Binding-site contacts:
Ligand atom O6 contacts residue LYS222 of chain 1.A at 2.4 Å (salt-bridge).
Ligand atom O6 contacts residue GLY348 of chain 1.A at 3.2 Å (h-bond).
Ligand atom C2 contacts residue GLU181 of chain 1.A at 4.0 Å.
Ligand atom O3 contacts residue CYS347 of chain 1.A at 3.3 Å (h-bond).
Ligand atom O2 contacts residue GLU181 of chain 1.A at 3.5 Å (salt-bridge).
Ligand atom O7 contacts residue VAL414 of chain 1.A at 3.4 Å.
Ligand atom N2 contacts residue SER415 of chain 1.A at 3.2 Å (h-bond).
Ligand atom C5 contacts residue GLU181 of chain 1.A at 2.5 Å.
Ligand atom C6 contacts residue LYS222 of chain 1.A at 3.4 Å.
Ligand atom C5 contacts residue ASN232 of chain 1.A at 3.4 Å.
Ligand atom O7 contacts residue VAL224 of chain 1.A at 2.7 Å.
Ligand atom C2 contacts residue ASN232 of chain 1.A at 2.4 Å.
Ligand atom O4 contacts residue VAL414 of chain 1.A at 3.3 Å (h-bond).
Ligand atom C8 contacts residue VAL224 of chain 1.A at 3.3 Å (hydrophobic).
Ligand atom O3 contacts residue VAL414 of chain 1.A at 4.0 Å.
Ligand atom O5 contacts residue GLU181 of chain 1.A at 3.1 Å (salt-bridge).
Ligand atom C4 contacts residue GLU181 of chain 1.A at 3.6 Å.
Ligand atom C3 contacts residue ASN232 of chain 1.A at 3.7 Å.
Ligand atom C2 contacts residue SER415 of chain 1.A at 3.7 Å.
Ligand atom O6 contacts residue CYS347 of chain 1.A at 3.1 Å (h-bond).
Ligand atom O7 contacts residue PRO182 of chain 1.A at 3.9 Å.
Ligand atom C6 contacts residue GLU181 of chain 1.A at 3.2 Å.
Ligand atom C6 contacts residue GLY348 of chain 1.A at 4.0 Å.
Ligand atom C8 contacts residue LEU231 of chain 1.A at 3.1 Å (hydrophobic).
Ligand atom C8 contacts residue NAG1 of chain 1.X at 3.6 Å.
Ligand atom C7 contacts residue SER415 of chain 1.A at 4.0 Å.
Ligand atom N2 contacts residue ASN232 of chain 1.A at 2.8 Å (h-bond).
Ligand atom C1 contacts residue SER415 of chain 1.A at 3.2 Å.
Ligand atom O5 contacts residue LYS222 of chain 1.A at 3.5 Å (salt-bridge).
Ligand atom C1 contacts residue ASN232 of chain 1.A at 1.5 Å.
Ligand atom O5 contacts residue ASN232 of chain 1.A at 2.1 Å (h-bond).
Ligand atom C7 contacts residue ASN232 of chain 1.A at 3.2 Å.
Ligand atom C3 contacts residue VAL414 of chain 1.A at 3.1 Å (hydrophobic).
Ligand atom C5 contacts residue VAL414 of chain 1.A at 3.9 Å (hydrophobic).
Ligand atom O4 contacts residue GLU181 of chain 1.A at 3.5 Å (salt-bridge).
Ligand atom C4 contacts residue VAL414 of chain 1.A at 3.5 Å (hydrophobic).
Ligand atom C1 contacts residue GLU181 of chain 1.A at 3.6 Å.
Ligand atom C2 contacts residue VAL414 of chain 1.A at 4.0 Å (hydrophobic).
Ligand atom O7 contacts residue ASN232 of chain 1.A at 3.5 Å (h-bond).
Ligand atom C7 contacts residue VAL224 of chain 1.A at 3.3 Å (hydrophobic).

This small molecule binds to this protein.
Small molecule (SMILES): CC(=O)N[C@H]1[C@H](O[C@H]2[C@H](O)[C@@H](NC(C)=O)CO[C@@H]2CO)O[C@H](CO)[C@@H](O[C@@H]2O[C@H](CO[C@H]3O[C@H](CO)[C@@H](O)[C@H](O[C@H]4O[C@H](CO)[C@@H](O)[C@H](O)[C@@H]4O)[C@@H]3O)[C@@H](O)[C@H](O[C@H]3O[C@H](CO)[C@@H](O)[C@H](O)[C@@H]3O[C@H]3O[C@H](CO)[C@@H](O)[C@H](O)[C@@H]3O)[C@@H]2O)[C@@H]1O

Sequence of chain 1.A:
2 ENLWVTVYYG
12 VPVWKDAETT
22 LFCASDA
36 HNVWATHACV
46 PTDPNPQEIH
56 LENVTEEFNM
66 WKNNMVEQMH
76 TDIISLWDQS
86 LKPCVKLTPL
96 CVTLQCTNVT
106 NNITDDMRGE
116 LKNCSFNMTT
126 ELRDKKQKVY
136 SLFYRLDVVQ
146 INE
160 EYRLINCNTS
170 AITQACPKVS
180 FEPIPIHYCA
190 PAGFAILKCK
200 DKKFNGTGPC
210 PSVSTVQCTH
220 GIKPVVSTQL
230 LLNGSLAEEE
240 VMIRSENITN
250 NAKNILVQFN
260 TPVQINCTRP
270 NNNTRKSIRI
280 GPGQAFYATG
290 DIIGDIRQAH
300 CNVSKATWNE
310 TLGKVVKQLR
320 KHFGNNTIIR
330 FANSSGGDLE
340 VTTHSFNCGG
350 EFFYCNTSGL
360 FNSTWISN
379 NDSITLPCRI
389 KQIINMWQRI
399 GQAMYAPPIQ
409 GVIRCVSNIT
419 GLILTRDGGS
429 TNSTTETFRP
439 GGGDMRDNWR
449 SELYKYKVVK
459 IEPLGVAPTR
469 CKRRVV